Sequence of chain 1.D:
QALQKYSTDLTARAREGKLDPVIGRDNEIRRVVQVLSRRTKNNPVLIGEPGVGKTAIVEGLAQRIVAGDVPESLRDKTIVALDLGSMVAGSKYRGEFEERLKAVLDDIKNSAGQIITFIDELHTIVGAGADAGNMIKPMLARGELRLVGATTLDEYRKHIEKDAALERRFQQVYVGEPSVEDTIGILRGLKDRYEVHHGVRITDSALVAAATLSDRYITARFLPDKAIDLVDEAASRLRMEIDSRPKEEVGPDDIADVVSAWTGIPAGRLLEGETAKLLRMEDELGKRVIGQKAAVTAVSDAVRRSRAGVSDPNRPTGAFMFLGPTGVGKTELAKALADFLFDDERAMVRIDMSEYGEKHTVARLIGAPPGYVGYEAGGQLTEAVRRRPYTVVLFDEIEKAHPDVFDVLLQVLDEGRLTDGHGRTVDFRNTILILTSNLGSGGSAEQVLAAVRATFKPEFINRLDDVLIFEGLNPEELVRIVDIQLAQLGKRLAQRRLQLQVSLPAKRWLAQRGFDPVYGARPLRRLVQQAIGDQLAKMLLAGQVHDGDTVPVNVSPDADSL

This small molecule binds to this protein.
Small molecule (SMILES): Nc1ncnc2c1ncn2[C@@H]1O[C@H](COP(=O)(O)OP(=O)(O)OP(O)(O)=S)[C@@H](O)[C@H]1O

Binding-site contacts:
Ligand atom O3B contacts residue GLY209 of chain 1.D at 3.1 Å (h-bond).
Ligand atom PB contacts residue LYS212 of chain 1.D at 4.1 Å.
Ligand atom N6 contacts residue ILE350 of chain 1.D at 4.0 Å.
Ligand atom O2A contacts residue LYS212 of chain 1.D at 3.5 Å (salt-bridge).
Ligand atom O2B contacts residue GLY211 of chain 1.D at 2.7 Å (h-bond).
Ligand atom O3G contacts residue THR316 of chain 1.D at 3.9 Å.
Ligand atom C6 contacts residue VAL180 of chain 1.D at 3.9 Å (hydrophobic).
Ligand atom C2 contacts residue PRO179 of chain 1.D at 4.0 Å (hydrophobic).
Ligand atom O1B contacts residue THR213 of chain 1.D at 3.5 Å (h-bond).
Ligand atom C5' contacts residue GLY211 of chain 1.D at 3.9 Å.
Ligand atom N1 contacts residue ILE181 of chain 1.D at 3.2 Å (h-bond).
Ligand atom O2' contacts residue ASP178 of chain 1.D at 3.6 Å (salt-bridge).
Ligand atom S1G contacts residue ARG332 of chain 1.F at 3.2 Å (salt-bridge).
Ligand atom O2G contacts residue THR213 of chain 1.D at 4.1 Å.
Ligand atom O3A contacts residue ARG332 of chain 1.F at 4.0 Å.
Ligand atom N6 contacts residue ILE181 of chain 1.D at 2.5 Å (h-bond).
Ligand atom O2A contacts residue GLY211 of chain 1.D at 3.3 Å.
Ligand atom PG contacts residue LYS212 of chain 1.D at 4.0 Å.
Ligand atom C2 contacts residue VAL180 of chain 1.D at 3.9 Å (hydrophobic).
Ligand atom N1 contacts residue VAL180 of chain 1.D at 3.5 Å.
Ligand atom C5 contacts residue ALA214 of chain 1.D at 4.0 Å (hydrophobic).
Ligand atom N6 contacts residue VAL180 of chain 1.D at 3.7 Å.
Ligand atom C2 contacts residue LEU354 of chain 1.D at 3.7 Å (hydrophobic).
Ligand atom N7 contacts residue ALA214 of chain 1.D at 4.1 Å.
Ligand atom C8 contacts residue GLY211 of chain 1.D at 4.0 Å.
Ligand atom N3 contacts residue LEU354 of chain 1.D at 3.7 Å.
Ligand atom O3G contacts residue LYS212 of chain 1.D at 3.1 Å (salt-bridge).
Ligand atom O2B contacts residue LYS212 of chain 1.D at 3.8 Å.
Ligand atom C2 contacts residue ILE181 of chain 1.D at 4.1 Å (hydrophobic).
Ligand atom PA contacts residue THR213 of chain 1.D at 3.8 Å.
Ligand atom O3G contacts residue PRO208 of chain 1.D at 4.2 Å.
Ligand atom PB contacts residue GLY211 of chain 1.D at 4.0 Å.
Ligand atom O2B contacts residue GLY209 of chain 1.D at 3.1 Å.
Ligand atom C6 contacts residue ILE181 of chain 1.D at 3.5 Å (hydrophobic).
Ligand atom O3B contacts residue LYS212 of chain 1.D at 3.9 Å.
Ligand atom O1A contacts residue THR213 of chain 1.D at 3.3 Å (h-bond).
Ligand atom O2A contacts residue THR213 of chain 1.D at 3.4 Å (h-bond).
Ligand atom O1B contacts residue LYS212 of chain 1.D at 3.4 Å (salt-bridge).
Ligand atom PB contacts residue GLY209 of chain 1.D at 4.0 Å.
Ligand atom O2B contacts residue VAL210 of chain 1.D at 3.3 Å (h-bond).

Sequence of chain 1.F:
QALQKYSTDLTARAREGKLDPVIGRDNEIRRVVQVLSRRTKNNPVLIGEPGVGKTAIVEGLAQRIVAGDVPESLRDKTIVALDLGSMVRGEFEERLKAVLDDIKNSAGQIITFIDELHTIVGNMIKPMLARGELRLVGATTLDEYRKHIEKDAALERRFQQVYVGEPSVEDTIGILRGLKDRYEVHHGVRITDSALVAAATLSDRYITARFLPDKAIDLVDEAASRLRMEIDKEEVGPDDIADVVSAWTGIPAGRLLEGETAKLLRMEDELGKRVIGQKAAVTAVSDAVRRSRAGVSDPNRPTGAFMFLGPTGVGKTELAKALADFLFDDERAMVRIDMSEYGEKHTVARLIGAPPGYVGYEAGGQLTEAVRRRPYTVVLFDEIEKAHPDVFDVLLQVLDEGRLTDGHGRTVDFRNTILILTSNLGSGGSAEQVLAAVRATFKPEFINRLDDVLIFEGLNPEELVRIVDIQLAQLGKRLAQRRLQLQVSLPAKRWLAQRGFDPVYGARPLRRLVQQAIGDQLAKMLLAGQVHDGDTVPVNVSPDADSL